This protein binds this small molecule.
Small molecule (SMILES): CC1(C)N=C(N)N=C(N)N1c1ccc(Cl)cc1

Binding-site contacts:
Ligand atom C4 contacts residue NDP1 of chain 1.D at 3.5 Å.
Ligand atom N7 contacts residue ILE5 of chain 1.A at 4.0 Å.
Ligand atom N7 contacts residue ALA7 of chain 1.A at 3.6 Å.
Ligand atom N8 contacts residue NDP1 of chain 1.D at 3.8 Å.
Ligand atom C2 contacts residue TRP6 of chain 1.A at 3.7 Å (hydrophobic).
Ligand atom C10 contacts residue NDP1 of chain 1.D at 3.6 Å.
Ligand atom N3 contacts residue NDP1 of chain 1.D at 3.7 Å.
Ligand atom N1 contacts residue ASP27 of chain 1.A at 2.7 Å (salt-bridge).
Ligand atom N7 contacts residue THR113 of chain 1.A at 3.6 Å (h-bond).
Ligand atom C10 contacts residue ILE20 of chain 1.A at 4.0 Å (hydrophobic).
Ligand atom C15 contacts residue ILE94 of chain 1.A at 4.0 Å (hydrophobic).
Ligand atom C4 contacts residue ILE5 of chain 1.A at 3.7 Å (hydrophobic).
Ligand atom C12 contacts residue ILE20 of chain 1.A at 3.9 Å (hydrophobic).
Ligand atom N3 contacts residue TRP6 of chain 1.A at 3.3 Å.
Ligand atom N3 contacts residue PHE31 of chain 1.A at 3.6 Å.
Ligand atom CL17 contacts residue THR46 of chain 1.A at 3.5 Å.
Ligand atom N1 contacts residue PHE31 of chain 1.A at 4.0 Å.
Ligand atom C6 contacts residue ASP27 of chain 1.A at 3.6 Å.
Ligand atom C13 contacts residue NDP1 of chain 1.D at 3.6 Å.
Ligand atom N3 contacts residue ILE5 of chain 1.A at 3.5 Å (h-bond).
Ligand atom N5 contacts residue NDP1 of chain 1.D at 3.8 Å.
Ligand atom N8 contacts residue TYR100 of chain 1.A at 3.7 Å.
Ligand atom N8 contacts residue ILE94 of chain 1.A at 2.9 Å (h-bond).
Ligand atom N7 contacts residue ASP27 of chain 1.A at 2.8 Å (salt-bridge).
Ligand atom C4 contacts residue PHE31 of chain 1.A at 3.5 Å (hydrophobic).
Ligand atom CL17 contacts residue LEU50 of chain 1.A at 3.5 Å.
Ligand atom C2 contacts residue ASP27 of chain 1.A at 3.5 Å.
Ligand atom N8 contacts residue ILE5 of chain 1.A at 3.0 Å (h-bond).
Ligand atom N3 contacts residue ALA7 of chain 1.A at 3.8 Å.
Ligand atom N7 contacts residue TRP6 of chain 1.A at 3.4 Å (h-bond).
Ligand atom N1 contacts residue ALA7 of chain 1.A at 4.0 Å.
Ligand atom C9 contacts residue ASP27 of chain 1.A at 3.9 Å.
Ligand atom C9 contacts residue PHE31 of chain 1.A at 4.0 Å (hydrophobic).
Ligand atom C16 contacts residue PHE31 of chain 1.A at 3.5 Å (hydrophobic).
Ligand atom N5 contacts residue PHE31 of chain 1.A at 3.9 Å.
Ligand atom C2 contacts residue ALA7 of chain 1.A at 3.7 Å (hydrophobic).
Ligand atom C10 contacts residue ASP27 of chain 1.A at 3.6 Å.
Ligand atom N8 contacts residue PHE31 of chain 1.A at 3.6 Å.
Ligand atom C15 contacts residue PHE31 of chain 1.A at 3.8 Å (hydrophobic).
Ligand atom C12 contacts residue NDP1 of chain 1.D at 3.4 Å.

Sequence of chain 1.A:
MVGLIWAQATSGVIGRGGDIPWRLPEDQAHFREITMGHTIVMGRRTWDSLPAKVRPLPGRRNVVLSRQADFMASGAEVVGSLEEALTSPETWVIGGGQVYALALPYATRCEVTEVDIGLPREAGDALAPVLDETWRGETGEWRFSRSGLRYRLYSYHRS